The protein below binds the small molecule below.
Small molecule (SMILES): O=c1c(O)c(-c2ccc(O)cc2)oc2cc(O)cc(O)c12

Sequence of chain 2.B:
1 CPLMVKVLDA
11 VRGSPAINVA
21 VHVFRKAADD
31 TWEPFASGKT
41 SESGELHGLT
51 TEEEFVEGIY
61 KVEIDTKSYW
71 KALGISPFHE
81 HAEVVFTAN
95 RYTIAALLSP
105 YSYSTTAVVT

Sequence of chain 1.B:
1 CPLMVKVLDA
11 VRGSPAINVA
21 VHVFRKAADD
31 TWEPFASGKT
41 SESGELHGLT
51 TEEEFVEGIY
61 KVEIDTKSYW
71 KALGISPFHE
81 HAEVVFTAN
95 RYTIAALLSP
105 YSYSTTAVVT

Binding-site contacts:
Ligand atom O24 contacts residue LEU101 of chain 1.B at 3.6 Å.
Ligand atom C18 contacts residue LEU101 of chain 2.B at 3.7 Å (hydrophobic).
Ligand atom O30 contacts residue KMP1 of chain 2.D at 1.7 Å.
Ligand atom C19 contacts residue LEU8 of chain 2.B at 3.9 Å (hydrophobic).
Ligand atom C16 contacts residue KMP1 of chain 2.D at 0.2 Å.
Ligand atom C15 contacts residue KMP1 of chain 2.D at 0.2 Å.
Ligand atom O29 contacts residue KMP1 of chain 2.D at 1.2 Å.
Ligand atom O12 contacts residue KMP1 of chain 2.D at 0.8 Å.
Ligand atom C9 contacts residue ALA99 of chain 2.B at 3.8 Å (hydrophobic).
Ligand atom C11 contacts residue LEU8 of chain 1.B at 4.0 Å (hydrophobic).
Ligand atom O24 contacts residue SER108 of chain 2.B at 3.5 Å (h-bond).
Ligand atom C18 contacts residue KMP1 of chain 2.D at 0.2 Å.
Ligand atom C6 contacts residue KMP1 of chain 2.D at 0.3 Å.
Ligand atom C11 contacts residue LEU8 of chain 2.B at 3.8 Å (hydrophobic).
Ligand atom O24 contacts residue KMP1 of chain 2.D at 0.1 Å (h-bond).
Ligand atom C1 contacts residue KMP1 of chain 2.D at 0.3 Å.
Ligand atom O13 contacts residue ALA99 of chain 2.B at 3.5 Å.
Ligand atom O12 contacts residue LEU8 of chain 2.B at 3.5 Å.
Ligand atom C11 contacts residue KMP1 of chain 2.D at 0.2 Å.
Ligand atom C10 contacts residue LEU8 of chain 1.B at 3.3 Å (hydrophobic).
Ligand atom C9 contacts residue LEU8 of chain 1.B at 3.4 Å (hydrophobic).
Ligand atom C19 contacts residue KMP1 of chain 2.D at 0.2 Å.
Ligand atom O27 contacts residue LEU8 of chain 1.B at 3.2 Å.
Ligand atom C10 contacts residue KMP1 of chain 2.D at 0.8 Å.
Ligand atom C3 contacts residue KMP1 of chain 2.D at 0.6 Å.
Ligand atom C14 contacts residue KMP1 of chain 2.D at 0.4 Å.
Ligand atom O24 contacts residue LEU101 of chain 2.B at 3.5 Å.
Ligand atom O13 contacts residue KMP1 of chain 2.D at 2.1 Å (h-bond).
Ligand atom O13 contacts residue LEU8 of chain 1.B at 3.4 Å.
Ligand atom O27 contacts residue KMP1 of chain 2.D at 1.9 Å.
Ligand atom C9 contacts residue KMP1 of chain 2.D at 0.9 Å.
Ligand atom C15 contacts residue ALA99 of chain 1.B at 3.9 Å (hydrophobic).
Ligand atom O24 contacts residue SER108 of chain 1.B at 3.5 Å (h-bond).
Ligand atom O27 contacts residue ALA99 of chain 2.B at 3.4 Å.
Ligand atom C2 contacts residue KMP1 of chain 2.D at 0.5 Å.
Ligand atom C17 contacts residue KMP1 of chain 2.D at 0.1 Å.
Ligand atom C4 contacts residue KMP1 of chain 2.D at 0.6 Å.
Ligand atom C5 contacts residue KMP1 of chain 2.D at 0.5 Å.
Ligand atom C10 contacts residue ALA99 of chain 2.B at 3.8 Å (hydrophobic).
Ligand atom C16 contacts residue LEU101 of chain 1.B at 3.7 Å (hydrophobic).